This protein binds this small molecule.
Small molecule (SMILES): CC(=O)N[C@H]1[C@H](O[C@H]2[C@H](O)[C@@H](NC(C)=O)CO[C@@H]2CO)O[C@H](CO)[C@@H](O)[C@@H]1O

Sequence of chain 1.B:
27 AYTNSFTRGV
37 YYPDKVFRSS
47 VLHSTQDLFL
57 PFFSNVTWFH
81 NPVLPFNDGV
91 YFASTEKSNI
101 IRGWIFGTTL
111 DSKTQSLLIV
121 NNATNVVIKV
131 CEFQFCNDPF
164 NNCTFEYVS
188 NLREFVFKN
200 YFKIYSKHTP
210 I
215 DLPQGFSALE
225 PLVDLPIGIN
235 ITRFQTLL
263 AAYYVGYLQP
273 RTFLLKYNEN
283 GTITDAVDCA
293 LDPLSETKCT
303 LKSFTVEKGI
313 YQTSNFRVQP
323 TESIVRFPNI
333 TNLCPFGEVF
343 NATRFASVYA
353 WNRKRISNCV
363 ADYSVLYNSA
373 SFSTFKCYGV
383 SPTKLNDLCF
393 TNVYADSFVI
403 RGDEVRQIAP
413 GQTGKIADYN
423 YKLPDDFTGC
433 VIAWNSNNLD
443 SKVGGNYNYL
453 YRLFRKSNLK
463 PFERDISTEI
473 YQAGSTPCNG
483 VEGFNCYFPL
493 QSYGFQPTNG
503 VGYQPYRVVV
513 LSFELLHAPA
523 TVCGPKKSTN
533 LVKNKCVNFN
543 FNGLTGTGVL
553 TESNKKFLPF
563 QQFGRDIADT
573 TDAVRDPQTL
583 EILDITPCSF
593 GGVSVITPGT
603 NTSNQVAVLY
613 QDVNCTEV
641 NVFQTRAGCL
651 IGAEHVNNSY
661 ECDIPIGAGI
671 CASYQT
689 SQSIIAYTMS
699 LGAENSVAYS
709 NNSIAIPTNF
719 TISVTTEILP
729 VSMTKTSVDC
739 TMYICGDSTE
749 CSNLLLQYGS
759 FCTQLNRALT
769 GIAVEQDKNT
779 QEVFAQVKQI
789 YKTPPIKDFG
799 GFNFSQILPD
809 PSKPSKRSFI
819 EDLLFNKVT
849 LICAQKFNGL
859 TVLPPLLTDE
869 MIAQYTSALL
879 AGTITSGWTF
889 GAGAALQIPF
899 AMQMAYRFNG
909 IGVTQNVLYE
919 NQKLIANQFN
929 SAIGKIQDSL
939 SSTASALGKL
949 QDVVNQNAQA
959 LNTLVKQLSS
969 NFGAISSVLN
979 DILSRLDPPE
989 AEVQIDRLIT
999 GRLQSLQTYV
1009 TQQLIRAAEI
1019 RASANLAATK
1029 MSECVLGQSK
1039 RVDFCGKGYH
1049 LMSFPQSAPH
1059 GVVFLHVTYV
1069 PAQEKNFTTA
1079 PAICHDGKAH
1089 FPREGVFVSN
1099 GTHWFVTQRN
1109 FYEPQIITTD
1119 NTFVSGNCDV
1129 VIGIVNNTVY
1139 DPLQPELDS

Binding-site contacts:
Ligand atom C8 contacts residue THR1100 of chain 1.B at 4.5 Å.
Ligand atom C1 contacts residue HIS1101 of chain 1.B at 3.8 Å.
Ligand atom C7 contacts residue ASN1098 of chain 1.B at 3.3 Å.
Ligand atom C8 contacts residue ASN1098 of chain 1.B at 3.5 Å.
Ligand atom C2 contacts residue ASN1098 of chain 1.B at 2.5 Å.
Ligand atom C3 contacts residue HIS1101 of chain 1.B at 3.6 Å.
Ligand atom O5 contacts residue PHE1103 of chain 1.B at 3.5 Å.
Ligand atom C3 contacts residue ASN1098 of chain 1.B at 3.8 Å.
Ligand atom N2 contacts residue THR1100 of chain 1.B at 4.5 Å.
Ligand atom O7 contacts residue HIS1101 of chain 1.B at 2.6 Å (h-bond).
Ligand atom C5 contacts residue ASN1098 of chain 1.B at 3.7 Å.
Ligand atom O5 contacts residue ASN1098 of chain 1.B at 2.4 Å (h-bond).
Ligand atom O7 contacts residue ASN1098 of chain 1.B at 3.3 Å (h-bond).
Ligand atom C4 contacts residue ASN1098 of chain 1.B at 4.2 Å.
Ligand atom O6 contacts residue PHE1103 of chain 1.B at 4.3 Å.
Ligand atom N2 contacts residue ASN1098 of chain 1.B at 2.9 Å (h-bond).
Ligand atom O3 contacts residue HIS1101 of chain 1.B at 4.4 Å.
Ligand atom C1 contacts residue ASN1098 of chain 1.B at 1.4 Å.
Ligand atom C7 contacts residue HIS1101 of chain 1.B at 3.4 Å.
Ligand atom C5 contacts residue HIS1101 of chain 1.B at 3.5 Å.
Ligand atom O4 contacts residue HIS1101 of chain 1.B at 3.5 Å.
Ligand atom C6 contacts residue PHE1103 of chain 1.B at 3.4 Å (hydrophobic).
Ligand atom C5 contacts residue PHE1103 of chain 1.B at 3.8 Å (hydrophobic).
Ligand atom O5 contacts residue HIS1101 of chain 1.B at 4.1 Å.
Ligand atom C2 contacts residue HIS1101 of chain 1.B at 4.2 Å.
Ligand atom C4 contacts residue HIS1101 of chain 1.B at 3.9 Å.
Ligand atom C1 contacts residue PHE1103 of chain 1.B at 4.3 Å (hydrophobic).
Ligand atom C8 contacts residue HIS1101 of chain 1.B at 3.7 Å.
Ligand atom N2 contacts residue HIS1101 of chain 1.B at 4.5 Å.